Sequence of chain 1.G:
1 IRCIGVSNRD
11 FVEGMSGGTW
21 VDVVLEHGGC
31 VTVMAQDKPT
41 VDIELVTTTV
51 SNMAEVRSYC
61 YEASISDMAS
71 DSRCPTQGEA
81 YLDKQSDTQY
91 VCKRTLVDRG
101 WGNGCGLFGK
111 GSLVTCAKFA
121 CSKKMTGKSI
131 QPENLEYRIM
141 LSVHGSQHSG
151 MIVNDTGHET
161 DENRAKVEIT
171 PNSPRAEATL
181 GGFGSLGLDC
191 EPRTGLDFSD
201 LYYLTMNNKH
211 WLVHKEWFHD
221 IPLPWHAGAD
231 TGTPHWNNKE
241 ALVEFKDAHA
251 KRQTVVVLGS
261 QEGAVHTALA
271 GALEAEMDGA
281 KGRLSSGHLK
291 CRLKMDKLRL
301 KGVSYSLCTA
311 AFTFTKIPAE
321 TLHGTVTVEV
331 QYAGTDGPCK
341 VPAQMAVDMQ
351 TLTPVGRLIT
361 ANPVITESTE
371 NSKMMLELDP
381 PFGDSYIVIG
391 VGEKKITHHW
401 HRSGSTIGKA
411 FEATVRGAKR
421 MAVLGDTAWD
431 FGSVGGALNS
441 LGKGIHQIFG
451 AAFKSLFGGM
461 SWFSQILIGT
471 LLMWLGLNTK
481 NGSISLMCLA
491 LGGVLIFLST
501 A

Binding-site contacts:
Ligand atom C1 contacts residue ASN154 of chain 1.G at 3.4 Å.
Ligand atom O7 contacts residue ASN154 of chain 1.G at 2.6 Å (h-bond).
Ligand atom C1 contacts residue THR156 of chain 1.G at 3.6 Å.
Ligand atom O5 contacts residue ASN154 of chain 1.G at 4.0 Å.
Ligand atom C2 contacts residue THR156 of chain 1.G at 4.2 Å.
Ligand atom C8 contacts residue THR156 of chain 1.G at 4.0 Å.
Ligand atom C7 contacts residue THR156 of chain 1.G at 3.9 Å.
Ligand atom N2 contacts residue ASN154 of chain 1.G at 3.8 Å.
Ligand atom C2 contacts residue ASN154 of chain 1.G at 3.5 Å.
Ligand atom O6 contacts residue MET151 of chain 1.G at 3.4 Å.
Ligand atom C7 contacts residue ASN154 of chain 1.G at 3.3 Å.
Ligand atom C8 contacts residue ASN154 of chain 1.G at 3.6 Å.
Ligand atom C6 contacts residue MET151 of chain 1.G at 4.5 Å (hydrophobic).
Ligand atom N2 contacts residue THR156 of chain 1.G at 3.6 Å (h-bond).

The small molecule below binds the protein below.
Small molecule (SMILES): CC(=O)N[C@H]1[C@H](O[C@H]2[C@H](O)[C@@H](NC(C)=O)CO[C@@H]2CO)O[C@H](CO)[C@@H](O)[C@@H]1O